The protein below binds the small molecule below.
Small molecule (SMILES): NC(=O)c1ccc(N[C@H]2CCCNC2)c2cc(-c3ccccc3)[nH]c12

Binding-site contacts:
Ligand atom C27 contacts residue GLY90 of chain 1.A at 3.6 Å.
Ligand atom C22 contacts residue GLY90 of chain 1.A at 3.8 Å.
Ligand atom N19 contacts residue LEU15 of chain 1.A at 3.8 Å.
Ligand atom C12 contacts residue GLU17 of chain 1.A at 3.6 Å.
Ligand atom C15 contacts residue GLU134 of chain 1.A at 3.2 Å.
Ligand atom O3 contacts residue GLU85 of chain 1.A at 3.5 Å (salt-bridge).
Ligand atom C25 contacts residue GLY90 of chain 1.A at 3.6 Å.
Ligand atom C2 contacts residue GLU85 of chain 1.A at 3.6 Å.
Ligand atom N1 contacts residue GLU85 of chain 1.A at 2.9 Å (salt-bridge).
Ligand atom C13 contacts residue GLU134 of chain 1.A at 3.5 Å.
Ligand atom N1 contacts residue ALA36 of chain 1.A at 3.4 Å.
Ligand atom C22 contacts residue LEU15 of chain 1.A at 3.8 Å (hydrophobic).
Ligand atom C26 contacts residue CYS87 of chain 1.A at 3.5 Å (hydrophobic).
Ligand atom C11 contacts residue GLU91 of chain 1.A at 3.6 Å.
Ligand atom C2 contacts residue LEU137 of chain 1.A at 3.5 Å (hydrophobic).
Ligand atom O3 contacts residue CYS87 of chain 1.A at 2.8 Å (h-bond).
Ligand atom C5 contacts residue VAL23 of chain 1.A at 3.8 Å (hydrophobic).
Ligand atom C21 contacts residue LEU137 of chain 1.A at 3.7 Å (hydrophobic).
Ligand atom N14 contacts residue ASP148 of chain 1.A at 2.8 Å (salt-bridge).
Ligand atom C5 contacts residue LEU137 of chain 1.A at 3.6 Å (hydrophobic).
Ligand atom N14 contacts residue GLU134 of chain 1.A at 2.9 Å (salt-bridge).
Ligand atom N1 contacts residue LEU137 of chain 1.A at 3.7 Å.
Ligand atom C15 contacts residue ASP148 of chain 1.A at 3.4 Å.
Ligand atom O3 contacts residue TYR86 of chain 1.A at 3.5 Å.
Ligand atom N14 contacts residue ASN135 of chain 1.A at 3.0 Å (h-bond).
Ligand atom C4 contacts residue LEU137 of chain 1.A at 3.4 Å (hydrophobic).
Ligand atom C27 contacts residue CYS87 of chain 1.A at 3.1 Å (hydrophobic).
Ligand atom C2 contacts residue ALA36 of chain 1.A at 3.5 Å (hydrophobic).
Ligand atom C26 contacts residue SER88 of chain 1.A at 3.7 Å.
Ligand atom N8 contacts residue GLU91 of chain 1.A at 3.5 Å (salt-bridge).
Ligand atom C27 contacts residue TYR86 of chain 1.A at 3.5 Å (hydrophobic).
Ligand atom C18 contacts residue LEU15 of chain 1.A at 3.7 Å (hydrophobic).
Ligand atom C13 contacts residue ASP148 of chain 1.A at 3.5 Å.
Ligand atom C15 contacts residue GLU91 of chain 1.A at 3.5 Å.
Ligand atom O3 contacts residue ALA36 of chain 1.A at 3.7 Å.
Ligand atom C26 contacts residue TYR86 of chain 1.A at 3.4 Å (hydrophobic).
Ligand atom C26 contacts residue GLY90 of chain 1.A at 3.5 Å.
Ligand atom C11 contacts residue GLY16 of chain 1.A at 3.8 Å.
Ligand atom C17 contacts residue LEU15 of chain 1.A at 3.7 Å (hydrophobic).
Ligand atom C13 contacts residue ASN135 of chain 1.A at 3.3 Å.

Sequence of chain 1.A:
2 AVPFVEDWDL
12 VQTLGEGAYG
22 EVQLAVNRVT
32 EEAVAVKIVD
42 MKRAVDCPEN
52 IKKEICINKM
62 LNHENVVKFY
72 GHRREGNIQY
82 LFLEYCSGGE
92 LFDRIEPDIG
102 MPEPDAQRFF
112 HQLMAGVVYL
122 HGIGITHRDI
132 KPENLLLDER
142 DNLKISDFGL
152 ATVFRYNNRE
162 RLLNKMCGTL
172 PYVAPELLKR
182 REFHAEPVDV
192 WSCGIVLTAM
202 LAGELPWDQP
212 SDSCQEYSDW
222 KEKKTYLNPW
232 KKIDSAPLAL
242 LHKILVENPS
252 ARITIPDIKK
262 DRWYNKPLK